Sequence of chain 1.B:
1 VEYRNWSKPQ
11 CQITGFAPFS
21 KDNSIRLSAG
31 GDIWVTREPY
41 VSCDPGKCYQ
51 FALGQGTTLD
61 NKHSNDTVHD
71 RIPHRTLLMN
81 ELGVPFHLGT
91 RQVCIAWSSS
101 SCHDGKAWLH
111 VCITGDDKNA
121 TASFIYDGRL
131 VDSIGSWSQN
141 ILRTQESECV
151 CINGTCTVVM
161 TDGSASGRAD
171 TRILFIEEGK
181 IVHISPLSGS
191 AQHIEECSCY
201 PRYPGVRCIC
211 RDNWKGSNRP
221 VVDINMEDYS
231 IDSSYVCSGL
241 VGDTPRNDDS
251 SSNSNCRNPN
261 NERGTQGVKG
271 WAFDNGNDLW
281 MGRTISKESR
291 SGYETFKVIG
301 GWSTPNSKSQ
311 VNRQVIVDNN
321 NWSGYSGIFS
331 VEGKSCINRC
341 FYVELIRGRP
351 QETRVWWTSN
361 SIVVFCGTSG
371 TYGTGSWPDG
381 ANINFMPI

The protein below binds the small molecule below.
Small molecule (SMILES): CC(=O)N[C@H]1[C@H](O[C@H]2[C@H](O)[C@@H](NC(C)=O)CO[C@@H]2CO)O[C@H](CO)[C@@H](O[C@@H]2O[C@H](CO)[C@@H](O)[C@H](O[C@H]3O[C@H](CO)[C@@H](O)[C@H](O)[C@@H]3O)[C@@H]2O)[C@@H]1O

Sequence of chain 1.A:
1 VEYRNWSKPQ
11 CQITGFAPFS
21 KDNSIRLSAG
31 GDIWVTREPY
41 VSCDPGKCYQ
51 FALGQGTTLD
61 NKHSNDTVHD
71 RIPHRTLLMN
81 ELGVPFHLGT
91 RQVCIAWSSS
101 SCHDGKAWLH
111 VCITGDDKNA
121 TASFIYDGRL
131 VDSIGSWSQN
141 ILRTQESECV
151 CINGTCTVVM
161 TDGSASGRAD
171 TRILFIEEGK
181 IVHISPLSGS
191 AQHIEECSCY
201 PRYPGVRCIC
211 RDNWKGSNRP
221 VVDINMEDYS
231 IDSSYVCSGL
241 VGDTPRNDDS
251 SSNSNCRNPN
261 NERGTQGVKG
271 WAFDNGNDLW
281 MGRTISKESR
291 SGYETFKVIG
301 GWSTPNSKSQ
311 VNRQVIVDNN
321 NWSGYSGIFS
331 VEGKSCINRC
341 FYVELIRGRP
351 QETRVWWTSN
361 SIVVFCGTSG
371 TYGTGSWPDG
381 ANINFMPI

Binding-site contacts:
Ligand atom C2 contacts residue ARG313 of chain 1.B at 3.8 Å.
Ligand atom O2 contacts residue VAL311 of chain 1.B at 3.5 Å.
Ligand atom O3 contacts residue ASN312 of chain 1.B at 3.0 Å (h-bond).
Ligand atom N2 contacts residue ASN119 of chain 1.A at 2.9 Å (h-bond).
Ligand atom O4 contacts residue ARG313 of chain 1.B at 3.3 Å (salt-bridge).
Ligand atom C6 contacts residue VAL311 of chain 1.B at 3.9 Å (hydrophobic).
Ligand atom O5 contacts residue ASN312 of chain 1.B at 3.9 Å.
Ligand atom C2 contacts residue ASN119 of chain 1.A at 2.4 Å.
Ligand atom C2 contacts residue GLN310 of chain 1.B at 3.7 Å.
Ligand atom O2 contacts residue GLN310 of chain 1.B at 2.8 Å (h-bond).
Ligand atom C1 contacts residue THR374 of chain 1.B at 3.9 Å.
Ligand atom O3 contacts residue GLN310 of chain 1.B at 3.6 Å (h-bond).
Ligand atom O2 contacts residue ARG313 of chain 1.B at 3.4 Å.
Ligand atom C3 contacts residue ASN312 of chain 1.B at 3.6 Å.
Ligand atom C6 contacts residue TYR372 of chain 1.B at 3.5 Å (hydrophobic).
Ligand atom C1 contacts residue ASN119 of chain 1.A at 1.4 Å.
Ligand atom O3 contacts residue VAL311 of chain 1.B at 3.9 Å.
Ligand atom C5 contacts residue ASN119 of chain 1.A at 3.6 Å.
Ligand atom C7 contacts residue ASN119 of chain 1.A at 3.1 Å.
Ligand atom C8 contacts residue ASN312 of chain 1.B at 3.9 Å.
Ligand atom C4 contacts residue GLN310 of chain 1.B at 3.4 Å.
Ligand atom O5 contacts residue THR374 of chain 1.B at 3.4 Å.
Ligand atom C6 contacts residue GLN310 of chain 1.B at 3.6 Å.
Ligand atom O6 contacts residue GLY373 of chain 1.B at 2.8 Å (h-bond).
Ligand atom O2 contacts residue ASN312 of chain 1.B at 3.8 Å.
Ligand atom O5 contacts residue GLY373 of chain 1.B at 3.4 Å.
Ligand atom O5 contacts residue ASN119 of chain 1.A at 2.4 Å (h-bond).
Ligand atom C3 contacts residue ASN119 of chain 1.A at 3.8 Å.
Ligand atom C3 contacts residue GLN310 of chain 1.B at 3.5 Å.
Ligand atom O7 contacts residue ASN119 of chain 1.A at 2.9 Å (h-bond).
Ligand atom N2 contacts residue ASN312 of chain 1.B at 3.9 Å.
Ligand atom O3 contacts residue GLN310 of chain 1.B at 3.3 Å (h-bond).
Ligand atom O5 contacts residue VAL311 of chain 1.B at 3.7 Å.
Ligand atom O7 contacts residue THR374 of chain 1.B at 3.6 Å.
Ligand atom O6 contacts residue THR374 of chain 1.B at 3.7 Å.
Ligand atom C2 contacts residue THR374 of chain 1.B at 3.9 Å.
Ligand atom O4 contacts residue ASN312 of chain 1.B at 3.6 Å (h-bond).
Ligand atom O6 contacts residue TYR372 of chain 1.B at 3.5 Å.
Ligand atom O4 contacts residue ARG313 of chain 1.B at 3.3 Å (salt-bridge).
Ligand atom C6 contacts residue GLY373 of chain 1.B at 3.5 Å.